This protein binds this small molecule.
Small molecule (SMILES): CC(C)(C)NC(=O)[C@@H]1C[C@@H]2CCCC[C@@H]2CN1C[C@@H](O)[C@H](Cc1ccccc1)NC(=O)[C@H](CC(N)=O)NC(=O)c1ccc2ccccc2n1

Sequence of chain 1.B:
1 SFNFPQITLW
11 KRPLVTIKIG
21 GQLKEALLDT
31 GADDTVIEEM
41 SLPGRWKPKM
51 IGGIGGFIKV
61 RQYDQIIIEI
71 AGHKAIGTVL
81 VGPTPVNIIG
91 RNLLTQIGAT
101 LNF

Binding-site contacts:
Ligand atom C51 contacts residue PRO85 of chain 1.A at 3.7 Å (hydrophobic).
Ligand atom CM contacts residue ASP29 of chain 1.B at 3.5 Å.
Ligand atom ND2 contacts residue GLY52 of chain 1.A at 3.7 Å.
Ligand atom O contacts residue ALA32 of chain 1.A at 3.6 Å.
Ligand atom C32 contacts residue GLY52 of chain 1.B at 3.3 Å.
Ligand atom O contacts residue ASP33 of chain 1.A at 2.9 Å (salt-bridge).
Ligand atom CB contacts residue GLY52 of chain 1.A at 3.6 Å.
Ligand atom O2 contacts residue GLY31 of chain 1.A at 3.4 Å.
Ligand atom C9 contacts residue ASP29 of chain 1.A at 3.1 Å.
Ligand atom C3 contacts residue ARG12 of chain 1.B at 3.5 Å.
Ligand atom ND2 contacts residue ASP34 of chain 1.A at 3.2 Å (salt-bridge).
Ligand atom CE1 contacts residue ILE54 of chain 1.A at 3.5 Å (hydrophobic).
Ligand atom C31 contacts residue GLY52 of chain 1.B at 3.6 Å.
Ligand atom CD1 contacts residue ILE54 of chain 1.A at 3.7 Å (hydrophobic).
Ligand atom C81 contacts residue ASP29 of chain 1.A at 3.4 Å.
Ligand atom C51 contacts residue GLY53 of chain 1.B at 3.7 Å.
Ligand atom O2 contacts residue ASP29 of chain 1.A at 2.6 Å (salt-bridge).
Ligand atom N1 contacts residue GLY52 of chain 1.A at 3.0 Å (h-bond).
Ligand atom C4 contacts residue ARG12 of chain 1.B at 3.4 Å.
Ligand atom C81 contacts residue GLY31 of chain 1.B at 3.5 Å.
Ligand atom N contacts residue GLY52 of chain 1.A at 3.1 Å (h-bond).
Ligand atom CB1 contacts residue ASP29 of chain 1.B at 3.0 Å.
Ligand atom OD1 contacts residue ASP33 of chain 1.A at 3.2 Å (salt-bridge).
Ligand atom O2 contacts residue ASP29 of chain 1.B at 2.7 Å (salt-bridge).
Ligand atom CG1 contacts residue ILE88 of chain 1.B at 3.5 Å (hydrophobic).
Ligand atom CD1 contacts residue ILE88 of chain 1.B at 3.5 Å (hydrophobic).
Ligand atom C9 contacts residue ASP29 of chain 1.B at 3.5 Å.
Ligand atom O contacts residue GLY31 of chain 1.A at 3.5 Å (h-bond).
Ligand atom N2 contacts residue GLY31 of chain 1.A at 3.4 Å (h-bond).
Ligand atom C71 contacts residue ILE88 of chain 1.A at 3.6 Å (hydrophobic).
Ligand atom OD1 contacts residue ASP34 of chain 1.A at 3.1 Å (salt-bridge).
Ligand atom C61 contacts residue ILE54 of chain 1.B at 3.3 Å (hydrophobic).
Ligand atom C61 contacts residue THR84 of chain 1.A at 3.6 Å.
Ligand atom CD2 contacts residue GLY31 of chain 1.A at 3.6 Å.
Ligand atom CM contacts residue GLY31 of chain 1.B at 3.6 Å.
Ligand atom C8 contacts residue GLY52 of chain 1.A at 3.6 Å.
Ligand atom OD1 contacts residue ALA32 of chain 1.A at 3.7 Å.
Ligand atom CE1 contacts residue GLY53 of chain 1.A at 3.7 Å.
Ligand atom C22 contacts residue ILE54 of chain 1.A at 3.3 Å (hydrophobic).
Ligand atom C32 contacts residue ILE54 of chain 1.A at 3.3 Å (hydrophobic).

Sequence of chain 1.A:
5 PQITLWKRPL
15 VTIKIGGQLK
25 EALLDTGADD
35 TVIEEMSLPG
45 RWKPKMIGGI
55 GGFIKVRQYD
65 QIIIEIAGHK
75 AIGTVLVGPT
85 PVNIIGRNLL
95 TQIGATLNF